This protein binds this small molecule.
Small molecule (SMILES): CC(=O)N[C@H]1[C@H](O[C@H]2[C@H](O)[C@@H](NC(C)=O)CO[C@@H]2CO)O[C@H](CO)[C@@H](O)[C@@H]1O

Sequence of chain 1.C:
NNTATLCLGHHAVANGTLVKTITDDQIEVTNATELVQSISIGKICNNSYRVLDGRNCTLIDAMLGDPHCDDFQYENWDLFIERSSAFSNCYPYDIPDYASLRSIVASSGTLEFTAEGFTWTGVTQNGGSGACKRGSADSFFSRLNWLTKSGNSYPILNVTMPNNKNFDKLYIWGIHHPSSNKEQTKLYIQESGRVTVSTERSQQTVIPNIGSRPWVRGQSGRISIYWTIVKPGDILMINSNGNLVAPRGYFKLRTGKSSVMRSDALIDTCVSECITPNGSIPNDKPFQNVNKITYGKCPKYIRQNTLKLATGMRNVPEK

Sequence of chain 1.A:
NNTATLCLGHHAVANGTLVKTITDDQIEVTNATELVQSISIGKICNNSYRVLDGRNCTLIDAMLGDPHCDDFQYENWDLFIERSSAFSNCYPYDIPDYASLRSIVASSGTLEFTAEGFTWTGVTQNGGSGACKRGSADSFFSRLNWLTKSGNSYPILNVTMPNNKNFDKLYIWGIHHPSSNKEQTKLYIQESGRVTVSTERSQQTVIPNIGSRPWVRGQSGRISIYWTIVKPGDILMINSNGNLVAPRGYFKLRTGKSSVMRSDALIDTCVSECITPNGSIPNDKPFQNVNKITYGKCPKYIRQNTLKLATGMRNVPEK

Binding-site contacts:
Ligand atom C7 contacts residue TRP216 of chain 1.A at 3.7 Å (hydrophobic).
Ligand atom C7 contacts residue MET238 of chain 1.C at 4.2 Å (hydrophobic).
Ligand atom N2 contacts residue TRP216 of chain 1.A at 3.9 Å.
Ligand atom C8 contacts residue TRP216 of chain 1.A at 4.2 Å (hydrophobic).
Ligand atom C8 contacts residue ILE236 of chain 1.C at 4.0 Å (hydrophobic).
Ligand atom C2 contacts residue ASN159 of chain 1.C at 4.1 Å.
Ligand atom O7 contacts residue SER213 of chain 1.A at 4.3 Å.
Ligand atom N2 contacts residue ASN159 of chain 1.C at 4.1 Å.
Ligand atom C5 contacts residue ASN159 of chain 1.C at 4.2 Å.
Ligand atom C2 contacts residue TRP216 of chain 1.A at 3.9 Å (hydrophobic).
Ligand atom C6 contacts residue MET238 of chain 1.C at 4.3 Å (hydrophobic).
Ligand atom O3 contacts residue TRP216 of chain 1.A at 3.2 Å.
Ligand atom O7 contacts residue TRP216 of chain 1.A at 3.2 Å (h-bond).
Ligand atom C8 contacts residue ASN159 of chain 1.C at 4.5 Å.
Ligand atom O7 contacts residue ARG214 of chain 1.A at 4.2 Å.
Ligand atom C5 contacts residue MET238 of chain 1.C at 4.0 Å (hydrophobic).
Ligand atom C1 contacts residue ASN159 of chain 1.C at 3.0 Å.
Ligand atom C3 contacts residue TRP216 of chain 1.A at 4.1 Å (hydrophobic).
Ligand atom O7 contacts residue MET238 of chain 1.C at 3.6 Å.
Ligand atom C8 contacts residue MET238 of chain 1.C at 4.2 Å (hydrophobic).
Ligand atom C7 contacts residue ASN159 of chain 1.C at 3.6 Å.
Ligand atom C4 contacts residue TRP216 of chain 1.A at 4.2 Å (hydrophobic).
Ligand atom C8 contacts residue SER213 of chain 1.A at 3.7 Å.
Ligand atom O5 contacts residue ASN159 of chain 1.C at 3.1 Å (h-bond).
Ligand atom N2 contacts residue SER213 of chain 1.A at 3.7 Å.
Ligand atom C1 contacts residue SER213 of chain 1.A at 3.9 Å.
Ligand atom C2 contacts residue SER213 of chain 1.A at 4.5 Å.
Ligand atom C6 contacts residue THR161 of chain 1.C at 4.0 Å.
Ligand atom C7 contacts residue SER213 of chain 1.A at 3.8 Å.
Ligand atom O7 contacts residue ASN159 of chain 1.C at 3.0 Å (h-bond).
Ligand atom O7 contacts residue PRO215 of chain 1.A at 3.9 Å.